The protein below binds the small molecule below.
Small molecule (SMILES): CC(=O)N[C@@H]1[C@@H](O)[C@H](O)[C@@H](CO)O[C@H]1O

Sequence of chain 1.D:
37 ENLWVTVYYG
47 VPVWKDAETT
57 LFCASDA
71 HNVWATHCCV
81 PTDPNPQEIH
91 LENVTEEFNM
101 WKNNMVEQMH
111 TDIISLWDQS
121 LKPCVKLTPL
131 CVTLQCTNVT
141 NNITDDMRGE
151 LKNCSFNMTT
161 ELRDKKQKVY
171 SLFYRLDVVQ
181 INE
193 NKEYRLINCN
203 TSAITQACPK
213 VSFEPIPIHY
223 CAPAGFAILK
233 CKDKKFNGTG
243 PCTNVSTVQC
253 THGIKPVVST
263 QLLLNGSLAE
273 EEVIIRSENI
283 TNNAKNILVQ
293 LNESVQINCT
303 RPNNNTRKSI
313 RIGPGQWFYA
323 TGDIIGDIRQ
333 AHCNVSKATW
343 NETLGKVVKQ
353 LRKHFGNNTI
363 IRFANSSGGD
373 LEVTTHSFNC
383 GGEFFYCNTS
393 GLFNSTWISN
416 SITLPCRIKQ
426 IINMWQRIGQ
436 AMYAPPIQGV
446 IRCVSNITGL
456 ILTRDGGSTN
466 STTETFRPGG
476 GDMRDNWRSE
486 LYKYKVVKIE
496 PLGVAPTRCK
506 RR

Sequence of chain 1.C:
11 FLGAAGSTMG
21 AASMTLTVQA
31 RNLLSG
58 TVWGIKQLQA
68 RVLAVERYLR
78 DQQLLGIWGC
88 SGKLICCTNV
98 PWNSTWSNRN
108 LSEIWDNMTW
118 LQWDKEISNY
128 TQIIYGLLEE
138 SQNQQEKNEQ

Binding-site contacts:
Ligand atom O7 contacts residue ASN93 of chain 1.D at 4.2 Å.
Ligand atom C7 contacts residue GLY16 of chain 1.C at 4.3 Å.
Ligand atom C8 contacts residue GLY13 of chain 1.C at 3.6 Å.
Ligand atom O3 contacts residue GLU92 of chain 1.D at 4.5 Å.
Ligand atom C8 contacts residue SER17 of chain 1.C at 4.1 Å.
Ligand atom C3 contacts residue GLU92 of chain 1.D at 4.0 Å.
Ligand atom C2 contacts residue GLU92 of chain 1.D at 4.0 Å.
Ligand atom C3 contacts residue ASN93 of chain 1.D at 3.9 Å.
Ligand atom C7 contacts residue ASN93 of chain 1.D at 3.8 Å.
Ligand atom C5 contacts residue ASN93 of chain 1.D at 3.8 Å.
Ligand atom O5 contacts residue ASN93 of chain 1.D at 2.5 Å (h-bond).
Ligand atom C7 contacts residue SER17 of chain 1.C at 4.1 Å.
Ligand atom C2 contacts residue ASN93 of chain 1.D at 2.5 Å.
Ligand atom N2 contacts residue GLU92 of chain 1.D at 3.1 Å (salt-bridge).
Ligand atom O7 contacts residue SER17 of chain 1.C at 3.1 Å.
Ligand atom N2 contacts residue ASN93 of chain 1.D at 2.9 Å (h-bond).
Ligand atom O7 contacts residue GLY16 of chain 1.C at 4.1 Å.
Ligand atom C8 contacts residue GLY16 of chain 1.C at 4.3 Å.
Ligand atom C8 contacts residue GLU92 of chain 1.D at 3.9 Å.
Ligand atom C1 contacts residue ASN93 of chain 1.D at 1.5 Å.
Ligand atom C1 contacts residue GLU92 of chain 1.D at 4.3 Å.
Ligand atom C4 contacts residue ASN93 of chain 1.D at 4.3 Å.
Ligand atom C7 contacts residue GLU92 of chain 1.D at 3.9 Å.